The protein below binds the small molecule below.
Small molecule (SMILES): C[C@H](C[C@@H](C[C@H](C[C@@H](C[C@@H](CCN1CCCC1=O)N1CCCC1=O)N1CCCC1=O)N1CCCC1=O)N1CCCC1=O)N1CCCC1=O

Binding-site contacts:
Ligand atom C25 contacts residue ARG83 of chain 1.A at 4.5 Å.
Ligand atom C29 contacts residue ILE79 of chain 1.A at 3.9 Å (hydrophobic).
Ligand atom C24 contacts residue ILE79 of chain 1.A at 3.8 Å (hydrophobic).
Ligand atom C02 contacts residue MET32 of chain 1.A at 3.5 Å (hydrophobic).
Ligand atom C01 contacts residue MET32 of chain 1.A at 4.1 Å (hydrophobic).
Ligand atom C04 contacts residue PHE66 of chain 1.A at 3.7 Å (hydrophobic).
Ligand atom O03 contacts residue ILE79 of chain 1.A at 3.1 Å.
Ligand atom C25 contacts residue PHE66 of chain 1.A at 4.3 Å (hydrophobic).
Ligand atom C31 contacts residue MET67 of chain 1.A at 4.3 Å (hydrophobic).
Ligand atom O03 contacts residue SER69 of chain 1.A at 4.1 Å.
Ligand atom O04 contacts residue MET32 of chain 1.A at 3.7 Å.
Ligand atom C32 contacts residue PHE66 of chain 1.A at 3.8 Å (hydrophobic).
Ligand atom C31 contacts residue PHE66 of chain 1.A at 3.6 Å (hydrophobic).
Ligand atom O04 contacts residue PHE66 of chain 1.A at 4.0 Å.
Ligand atom N05 contacts residue PHE66 of chain 1.A at 4.1 Å.
Ligand atom C25 contacts residue GLU81 of chain 1.A at 3.8 Å.
Ligand atom C25 contacts residue GLY82 of chain 1.A at 4.4 Å.
Ligand atom C22 contacts residue PHE66 of chain 1.A at 3.5 Å (hydrophobic).
Ligand atom C05 contacts residue MET32 of chain 1.A at 4.2 Å (hydrophobic).
Ligand atom C30 contacts residue PHE66 of chain 1.A at 3.7 Å (hydrophobic).
Ligand atom C06 contacts residue MET32 of chain 1.A at 3.7 Å (hydrophobic).
Ligand atom C33 contacts residue PHE66 of chain 1.A at 4.0 Å (hydrophobic).
Ligand atom N03 contacts residue PHE66 of chain 1.A at 4.5 Å.
Ligand atom C25 contacts residue ILE79 of chain 1.A at 4.1 Å (hydrophobic).
Ligand atom C03 contacts residue MET32 of chain 1.A at 4.4 Å (hydrophobic).
Ligand atom C04 contacts residue MET32 of chain 1.A at 3.6 Å (hydrophobic).
Ligand atom C22 contacts residue LEU36 of chain 1.A at 4.0 Å (hydrophobic).
Ligand atom C32 contacts residue ASP70 of chain 1.A at 4.0 Å.

Sequence of chain 1.A:
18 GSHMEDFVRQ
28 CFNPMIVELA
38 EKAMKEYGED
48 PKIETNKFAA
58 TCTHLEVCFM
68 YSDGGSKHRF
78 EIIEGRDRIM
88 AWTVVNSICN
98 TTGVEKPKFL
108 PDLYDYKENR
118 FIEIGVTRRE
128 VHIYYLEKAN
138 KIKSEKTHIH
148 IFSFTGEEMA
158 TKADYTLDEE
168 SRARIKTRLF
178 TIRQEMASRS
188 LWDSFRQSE